Sequence of chain 1.A:
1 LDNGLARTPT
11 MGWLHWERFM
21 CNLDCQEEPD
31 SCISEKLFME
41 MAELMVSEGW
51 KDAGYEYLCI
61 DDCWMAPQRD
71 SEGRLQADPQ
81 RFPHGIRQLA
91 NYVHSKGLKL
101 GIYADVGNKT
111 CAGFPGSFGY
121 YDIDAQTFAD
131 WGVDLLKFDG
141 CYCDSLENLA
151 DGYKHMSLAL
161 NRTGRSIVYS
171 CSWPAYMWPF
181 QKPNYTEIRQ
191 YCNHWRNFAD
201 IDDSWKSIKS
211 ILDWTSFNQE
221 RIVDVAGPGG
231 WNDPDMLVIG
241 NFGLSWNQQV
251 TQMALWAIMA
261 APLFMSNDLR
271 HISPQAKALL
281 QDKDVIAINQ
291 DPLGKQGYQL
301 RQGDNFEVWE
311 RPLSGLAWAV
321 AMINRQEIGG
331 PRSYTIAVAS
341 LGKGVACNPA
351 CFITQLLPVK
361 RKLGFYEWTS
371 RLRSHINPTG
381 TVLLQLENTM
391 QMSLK

Binding-site contacts:
Ligand atom C1 contacts residue PHE118 of chain 1.A at 4.2 Å (hydrophobic).
Ligand atom O5 contacts residue ASN108 of chain 1.A at 2.4 Å (h-bond).
Ligand atom C2 contacts residue ASP144 of chain 1.A at 3.2 Å.
Ligand atom O7 contacts residue TYR142 of chain 1.A at 3.7 Å.
Ligand atom C3 contacts residue PHE118 of chain 1.A at 3.9 Å (hydrophobic).
Ligand atom C8 contacts residue PHE118 of chain 1.A at 3.5 Å (hydrophobic).
Ligand atom N2 contacts residue ASP144 of chain 1.A at 3.5 Å (salt-bridge).
Ligand atom C7 contacts residue ASN108 of chain 1.A at 3.7 Å.
Ligand atom C8 contacts residue ASN148 of chain 1.A at 3.6 Å.
Ligand atom O7 contacts residue ASP144 of chain 1.A at 3.0 Å.
Ligand atom C8 contacts residue CYS143 of chain 1.A at 4.0 Å (hydrophobic).
Ligand atom N2 contacts residue ASN148 of chain 1.A at 4.3 Å.
Ligand atom C2 contacts residue PHE118 of chain 1.A at 4.1 Å (hydrophobic).
Ligand atom O7 contacts residue ASN108 of chain 1.A at 3.6 Å.
Ligand atom C8 contacts residue ASP144 of chain 1.A at 3.9 Å.
Ligand atom C4 contacts residue ASP144 of chain 1.A at 4.1 Å.
Ligand atom C7 contacts residue TYR142 of chain 1.A at 4.4 Å (hydrophobic).
Ligand atom N2 contacts residue ASN108 of chain 1.A at 3.2 Å (h-bond).
Ligand atom C7 contacts residue ASP144 of chain 1.A at 3.4 Å.
Ligand atom O3 contacts residue ASN148 of chain 1.A at 4.3 Å.
Ligand atom N2 contacts residue PHE118 of chain 1.A at 3.5 Å.
Ligand atom C1 contacts residue ASN108 of chain 1.A at 1.4 Å.
Ligand atom C3 contacts residue ASP144 of chain 1.A at 3.5 Å.
Ligand atom C4 contacts residue ASN108 of chain 1.A at 4.3 Å.
Ligand atom C3 contacts residue ASN108 of chain 1.A at 3.9 Å.
Ligand atom O7 contacts residue CYS143 of chain 1.A at 3.9 Å.
Ligand atom C7 contacts residue PHE118 of chain 1.A at 4.3 Å (hydrophobic).
Ligand atom O3 contacts residue ASP144 of chain 1.A at 2.8 Å (salt-bridge).
Ligand atom C5 contacts residue ASN108 of chain 1.A at 3.7 Å.
Ligand atom C2 contacts residue ASN108 of chain 1.A at 2.6 Å.
Ligand atom C7 contacts residue ASN148 of chain 1.A at 4.2 Å.

The protein below binds the small molecule below.
Small molecule (SMILES): CC(=O)N[C@@H]1[C@@H](O)[C@H](O)[C@@H](CO)O[C@H]1O